Binding-site contacts:
Ligand atom C2 contacts residue ASN270 of chain 1.M at 2.4 Å.
Ligand atom O7 contacts residue ASN270 of chain 1.M at 3.7 Å.
Ligand atom O5 contacts residue ASN270 of chain 1.M at 2.3 Å (h-bond).
Ligand atom C8 contacts residue VAL409 of chain 1.M at 3.9 Å (hydrophobic).
Ligand atom C7 contacts residue ASN270 of chain 1.M at 3.5 Å.
Ligand atom N2 contacts residue ASN270 of chain 1.M at 2.9 Å (h-bond).
Ligand atom O6 contacts residue THR272 of chain 1.M at 3.7 Å.
Ligand atom C5 contacts residue ASN270 of chain 1.M at 3.6 Å.
Ligand atom C4 contacts residue ASN270 of chain 1.M at 4.2 Å.
Ligand atom O6 contacts residue ILE291 of chain 1.M at 4.3 Å.
Ligand atom C1 contacts residue ASN270 of chain 1.M at 1.4 Å.
Ligand atom C3 contacts residue ASN270 of chain 1.M at 3.8 Å.

Sequence of chain 1.M:
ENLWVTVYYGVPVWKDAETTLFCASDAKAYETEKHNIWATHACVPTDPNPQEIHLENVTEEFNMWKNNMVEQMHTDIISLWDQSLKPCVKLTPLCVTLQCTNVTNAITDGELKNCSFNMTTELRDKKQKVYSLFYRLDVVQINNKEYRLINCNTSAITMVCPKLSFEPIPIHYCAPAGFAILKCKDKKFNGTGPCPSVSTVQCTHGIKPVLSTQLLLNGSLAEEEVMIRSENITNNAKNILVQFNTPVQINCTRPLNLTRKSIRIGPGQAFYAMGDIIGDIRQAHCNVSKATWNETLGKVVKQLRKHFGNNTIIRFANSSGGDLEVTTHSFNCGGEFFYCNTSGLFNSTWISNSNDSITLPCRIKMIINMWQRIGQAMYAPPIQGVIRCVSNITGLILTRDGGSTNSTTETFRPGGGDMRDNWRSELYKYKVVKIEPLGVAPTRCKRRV

The protein below binds the small molecule below.
Small molecule (SMILES): CC(=O)N[C@H]1[C@H](O[C@H]2[C@H](O)[C@@H](NC(C)=O)CO[C@@H]2CO)O[C@H](CO)[C@@H](O)[C@@H]1O